Sequence of chain 1.C:
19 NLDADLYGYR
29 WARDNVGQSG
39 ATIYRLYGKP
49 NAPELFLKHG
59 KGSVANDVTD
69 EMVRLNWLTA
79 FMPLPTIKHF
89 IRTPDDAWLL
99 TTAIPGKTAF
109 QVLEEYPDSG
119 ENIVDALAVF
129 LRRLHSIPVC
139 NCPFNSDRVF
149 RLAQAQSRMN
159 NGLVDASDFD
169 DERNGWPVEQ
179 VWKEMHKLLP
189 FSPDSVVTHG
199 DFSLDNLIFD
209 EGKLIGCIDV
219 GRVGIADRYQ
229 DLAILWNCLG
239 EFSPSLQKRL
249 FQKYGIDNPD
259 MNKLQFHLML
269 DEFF

A protein and the small-molecule ligand that binds it are described below.
Small molecule (SMILES): Cc1ccc(-c2nn(C(C)(C)C)c3ncnc(N)c23)cc1

Binding-site contacts:
Ligand atom C5 contacts residue PHE54 of chain 1.C at 3.7 Å (hydrophobic).
Ligand atom C14 contacts residue GLU69 of chain 1.C at 3.6 Å.
Ligand atom C15 contacts residue THR99 of chain 1.C at 3.2 Å.
Ligand atom C37 contacts residue THR106 of chain 1.C at 3.9 Å.
Ligand atom C33 contacts residue PHE54 of chain 1.C at 3.6 Å (hydrophobic).
Ligand atom N1 contacts residue PHE54 of chain 1.C at 4.0 Å.
Ligand atom C24 contacts residue THR99 of chain 1.C at 4.0 Å.
Ligand atom C16 contacts residue THR99 of chain 1.C at 3.7 Å.
Ligand atom N7 contacts residue ILE102 of chain 1.C at 3.0 Å (h-bond).
Ligand atom C5 contacts residue ILE216 of chain 1.C at 4.0 Å (hydrophobic).
Ligand atom N10 contacts residue ALA101 of chain 1.C at 4.0 Å.
Ligand atom C16 contacts residue PRO83 of chain 1.C at 4.0 Å (hydrophobic).
Ligand atom C14 contacts residue LYS56 of chain 1.C at 4.0 Å.
Ligand atom N10 contacts residue ILE216 of chain 1.C at 3.8 Å.
Ligand atom C6 contacts residue ILE216 of chain 1.C at 3.7 Å (hydrophobic).
Ligand atom N10 contacts residue ILE102 of chain 1.C at 3.7 Å.
Ligand atom C13 contacts residue LYS56 of chain 1.C at 3.4 Å.
Ligand atom C2 contacts residue PHE54 of chain 1.C at 3.9 Å (hydrophobic).
Ligand atom C4 contacts residue PHE54 of chain 1.C at 3.8 Å (hydrophobic).
Ligand atom C24 contacts residue GLU69 of chain 1.C at 3.3 Å.
Ligand atom C29 contacts residue VAL34 of chain 1.C at 3.5 Å (hydrophobic).
Ligand atom N1 contacts residue ILE216 of chain 1.C at 3.7 Å.
Ligand atom C4 contacts residue ILE216 of chain 1.C at 3.8 Å (hydrophobic).
Ligand atom N10 contacts residue PRO83 of chain 1.C at 3.4 Å.
Ligand atom C9 contacts residue ILE216 of chain 1.C at 3.9 Å (hydrophobic).
Ligand atom N7 contacts residue PHE54 of chain 1.C at 3.9 Å.
Ligand atom N8 contacts residue ILE216 of chain 1.C at 3.8 Å.
Ligand atom C6 contacts residue ILE102 of chain 1.C at 3.8 Å (hydrophobic).
Ligand atom C15 contacts residue PRO83 of chain 1.C at 4.1 Å (hydrophobic).
Ligand atom C24 contacts residue LEU97 of chain 1.C at 3.6 Å (hydrophobic).
Ligand atom C2 contacts residue ILE102 of chain 1.C at 3.2 Å (hydrophobic).
Ligand atom N10 contacts residue PHE54 of chain 1.C at 4.0 Å.
Ligand atom C37 contacts residue ILE216 of chain 1.C at 3.6 Å (hydrophobic).
Ligand atom N10 contacts residue THR100 of chain 1.C at 3.4 Å (h-bond).
Ligand atom N7 contacts residue ALA101 of chain 1.C at 3.9 Å.
Ligand atom C24 contacts residue LYS56 of chain 1.C at 3.7 Å.
Ligand atom N3 contacts residue PHE54 of chain 1.C at 3.9 Å.
Ligand atom C14 contacts residue THR99 of chain 1.C at 3.9 Å.
Ligand atom C6 contacts residue PHE54 of chain 1.C at 3.8 Å (hydrophobic).
Ligand atom C15 contacts residue GLU69 of chain 1.C at 4.1 Å.